Binding-site contacts:
Ligand atom N2 contacts residue ASN654 of chain 1.A at 2.8 Å (h-bond).
Ligand atom C2 contacts residue ASN654 of chain 1.A at 2.5 Å.
Ligand atom C7 contacts residue ASN654 of chain 1.A at 3.2 Å.
Ligand atom O7 contacts residue ASN654 of chain 1.A at 3.3 Å (h-bond).
Ligand atom C1 contacts residue ASN654 of chain 1.A at 1.4 Å.
Ligand atom C3 contacts residue ASN654 of chain 1.A at 3.8 Å.
Ligand atom C5 contacts residue ASN654 of chain 1.A at 3.7 Å.
Ligand atom O5 contacts residue ASN654 of chain 1.A at 2.5 Å (h-bond).
Ligand atom C6 contacts residue ASN654 of chain 1.A at 4.5 Å.
Ligand atom C4 contacts residue ASN654 of chain 1.A at 4.3 Å.
Ligand atom C8 contacts residue ASN654 of chain 1.A at 4.3 Å.

This protein binds this small molecule.
Small molecule (SMILES): CC(=O)N[C@@H]1[C@@H](O)[C@H](O)[C@@H](CO)O[C@H]1O

Sequence of chain 1.A:
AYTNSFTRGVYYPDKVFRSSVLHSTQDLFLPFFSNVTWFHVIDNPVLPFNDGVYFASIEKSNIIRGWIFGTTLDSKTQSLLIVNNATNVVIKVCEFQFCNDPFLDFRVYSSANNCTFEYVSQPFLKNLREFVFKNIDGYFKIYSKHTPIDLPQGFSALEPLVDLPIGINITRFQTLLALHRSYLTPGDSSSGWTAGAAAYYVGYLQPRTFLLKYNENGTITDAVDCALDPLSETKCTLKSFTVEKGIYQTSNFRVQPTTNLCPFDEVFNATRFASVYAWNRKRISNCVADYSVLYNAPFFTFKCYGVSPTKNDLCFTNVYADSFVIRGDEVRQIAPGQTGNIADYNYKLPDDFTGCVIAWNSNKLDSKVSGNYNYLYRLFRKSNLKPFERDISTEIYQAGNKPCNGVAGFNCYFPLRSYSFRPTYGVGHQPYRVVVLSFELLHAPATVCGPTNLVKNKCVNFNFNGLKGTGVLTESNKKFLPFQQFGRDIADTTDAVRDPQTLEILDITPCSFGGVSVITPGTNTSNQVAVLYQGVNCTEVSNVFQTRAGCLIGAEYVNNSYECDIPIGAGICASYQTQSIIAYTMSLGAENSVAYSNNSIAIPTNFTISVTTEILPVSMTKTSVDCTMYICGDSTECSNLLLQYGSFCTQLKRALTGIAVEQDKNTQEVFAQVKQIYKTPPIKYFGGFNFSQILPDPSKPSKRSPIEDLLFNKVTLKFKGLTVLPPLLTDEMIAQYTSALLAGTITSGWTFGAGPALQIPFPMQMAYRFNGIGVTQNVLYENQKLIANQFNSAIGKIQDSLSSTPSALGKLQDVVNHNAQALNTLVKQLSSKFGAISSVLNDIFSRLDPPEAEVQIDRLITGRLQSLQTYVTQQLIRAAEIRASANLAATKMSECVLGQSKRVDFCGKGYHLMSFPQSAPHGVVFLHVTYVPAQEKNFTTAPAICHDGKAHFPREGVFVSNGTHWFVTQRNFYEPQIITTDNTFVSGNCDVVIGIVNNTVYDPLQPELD